A small-molecule ligand and the protein it binds are described below.
Small molecule (SMILES): CC(=O)N[C@@H]1[C@@H](O)[C@H](O)[C@@H](CO)O[C@H]1O

Binding-site contacts:
Ligand atom C1 contacts residue ASN111 of chain 1.Q at 1.4 Å.
Ligand atom C7 contacts residue ILE136 of chain 1.Q at 3.9 Å (hydrophobic).
Ligand atom O4 contacts residue ASP138 of chain 1.Q at 4.0 Å.
Ligand atom C7 contacts residue ASP138 of chain 1.Q at 3.5 Å.
Ligand atom C8 contacts residue ILE136 of chain 1.Q at 3.8 Å (hydrophobic).
Ligand atom C5 contacts residue ASN111 of chain 1.Q at 3.7 Å.
Ligand atom C6 contacts residue LEU213 of chain 1.Q at 4.1 Å (hydrophobic).
Ligand atom C8 contacts residue LEU137 of chain 1.Q at 3.8 Å (hydrophobic).
Ligand atom C5 contacts residue SER198 of chain 1.Q at 4.2 Å.
Ligand atom C8 contacts residue SER134 of chain 1.Q at 3.4 Å.
Ligand atom C8 contacts residue ASP138 of chain 1.Q at 3.3 Å.
Ligand atom C1 contacts residue SER198 of chain 1.Q at 4.1 Å.
Ligand atom O5 contacts residue THR113 of chain 1.Q at 4.3 Å.
Ligand atom C3 contacts residue ASP138 of chain 1.Q at 3.3 Å.
Ligand atom C4 contacts residue SER198 of chain 1.Q at 4.1 Å.
Ligand atom O5 contacts residue SER198 of chain 1.Q at 3.6 Å.
Ligand atom O6 contacts residue SER198 of chain 1.Q at 2.9 Å (h-bond).
Ligand atom O7 contacts residue ASN111 of chain 1.Q at 3.3 Å (h-bond).
Ligand atom O5 contacts residue LEU213 of chain 1.Q at 3.4 Å.
Ligand atom O7 contacts residue ARG135 of chain 1.Q at 3.7 Å.
Ligand atom C7 contacts residue ARG135 of chain 1.Q at 4.0 Å.
Ligand atom C6 contacts residue SER198 of chain 1.Q at 4.1 Å.
Ligand atom O7 contacts residue SER198 of chain 1.Q at 4.0 Å.
Ligand atom O3 contacts residue ASP138 of chain 1.Q at 2.9 Å (salt-bridge).
Ligand atom C8 contacts residue ARG135 of chain 1.Q at 3.7 Å.
Ligand atom C2 contacts residue SER198 of chain 1.Q at 3.7 Å.
Ligand atom O5 contacts residue ASN111 of chain 1.Q at 2.4 Å (h-bond).
Ligand atom C2 contacts residue ASN111 of chain 1.Q at 2.5 Å.
Ligand atom C6 contacts residue THR113 of chain 1.Q at 4.1 Å.
Ligand atom C6 contacts residue ARG229 of chain 1.Q at 4.3 Å.
Ligand atom C4 contacts residue ASN111 of chain 1.Q at 4.3 Å.
Ligand atom N2 contacts residue ASN111 of chain 1.Q at 2.9 Å (h-bond).
Ligand atom C5 contacts residue THR113 of chain 1.Q at 4.0 Å.
Ligand atom N2 contacts residue ASP138 of chain 1.Q at 2.9 Å (salt-bridge).
Ligand atom C3 contacts residue ASN111 of chain 1.Q at 3.8 Å.
Ligand atom C2 contacts residue ASP138 of chain 1.Q at 3.7 Å.
Ligand atom C7 contacts residue ASN111 of chain 1.Q at 3.4 Å.
Ligand atom O6 contacts residue LEU213 of chain 1.Q at 3.6 Å.
Ligand atom O6 contacts residue ARG229 of chain 1.Q at 3.4 Å.
Ligand atom N2 contacts residue ILE136 of chain 1.Q at 4.0 Å.

Sequence of chain 1.Q:
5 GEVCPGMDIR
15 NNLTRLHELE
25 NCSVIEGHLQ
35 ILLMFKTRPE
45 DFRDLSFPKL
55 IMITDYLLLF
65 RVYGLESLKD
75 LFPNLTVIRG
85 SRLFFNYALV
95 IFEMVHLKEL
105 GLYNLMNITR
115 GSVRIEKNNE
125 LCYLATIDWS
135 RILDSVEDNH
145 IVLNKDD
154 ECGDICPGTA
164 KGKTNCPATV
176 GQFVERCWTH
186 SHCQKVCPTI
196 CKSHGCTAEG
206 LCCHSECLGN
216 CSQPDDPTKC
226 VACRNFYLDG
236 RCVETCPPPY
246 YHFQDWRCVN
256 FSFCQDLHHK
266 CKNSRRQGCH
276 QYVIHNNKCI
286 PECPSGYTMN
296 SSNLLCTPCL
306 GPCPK